The protein below binds the small molecule below.
Small molecule (SMILES): CC(=O)N[C@H]1[C@H](O[C@H]2[C@H](O)[C@@H](NC(C)=O)CO[C@@H]2CO)O[C@H](CO)[C@@H](O)[C@@H]1O

Binding-site contacts:
Ligand atom C6 contacts residue GLN801 of chain 1.B at 4.3 Å.
Ligand atom O5 contacts residue SER800 of chain 1.B at 3.5 Å (h-bond).
Ligand atom C4 contacts residue ASN798 of chain 1.B at 4.2 Å.
Ligand atom C3 contacts residue ASN798 of chain 1.B at 3.8 Å.
Ligand atom C2 contacts residue ASN798 of chain 1.B at 2.5 Å.
Ligand atom C6 contacts residue SER800 of chain 1.B at 4.3 Å.
Ligand atom C5 contacts residue ASN798 of chain 1.B at 3.6 Å.
Ligand atom C5 contacts residue SER800 of chain 1.B at 3.5 Å.
Ligand atom C8 contacts residue ASN798 of chain 1.B at 4.2 Å.
Ligand atom O7 contacts residue ASN798 of chain 1.B at 2.3 Å (h-bond).
Ligand atom C1 contacts residue SER800 of chain 1.B at 3.3 Å.
Ligand atom O6 contacts residue SER800 of chain 1.B at 3.9 Å.
Ligand atom N2 contacts residue ASN798 of chain 1.B at 3.0 Å (h-bond).
Ligand atom C2 contacts residue SER800 of chain 1.B at 4.4 Å.
Ligand atom C1 contacts residue ASN798 of chain 1.B at 1.4 Å.
Ligand atom O6 contacts residue GLN801 of chain 1.B at 2.9 Å (h-bond).
Ligand atom C7 contacts residue ASN798 of chain 1.B at 2.9 Å.
Ligand atom O5 contacts residue ASN798 of chain 1.B at 2.3 Å (h-bond).
Ligand atom C8 contacts residue GLN801 of chain 1.B at 4.2 Å.

Sequence of chain 1.B:
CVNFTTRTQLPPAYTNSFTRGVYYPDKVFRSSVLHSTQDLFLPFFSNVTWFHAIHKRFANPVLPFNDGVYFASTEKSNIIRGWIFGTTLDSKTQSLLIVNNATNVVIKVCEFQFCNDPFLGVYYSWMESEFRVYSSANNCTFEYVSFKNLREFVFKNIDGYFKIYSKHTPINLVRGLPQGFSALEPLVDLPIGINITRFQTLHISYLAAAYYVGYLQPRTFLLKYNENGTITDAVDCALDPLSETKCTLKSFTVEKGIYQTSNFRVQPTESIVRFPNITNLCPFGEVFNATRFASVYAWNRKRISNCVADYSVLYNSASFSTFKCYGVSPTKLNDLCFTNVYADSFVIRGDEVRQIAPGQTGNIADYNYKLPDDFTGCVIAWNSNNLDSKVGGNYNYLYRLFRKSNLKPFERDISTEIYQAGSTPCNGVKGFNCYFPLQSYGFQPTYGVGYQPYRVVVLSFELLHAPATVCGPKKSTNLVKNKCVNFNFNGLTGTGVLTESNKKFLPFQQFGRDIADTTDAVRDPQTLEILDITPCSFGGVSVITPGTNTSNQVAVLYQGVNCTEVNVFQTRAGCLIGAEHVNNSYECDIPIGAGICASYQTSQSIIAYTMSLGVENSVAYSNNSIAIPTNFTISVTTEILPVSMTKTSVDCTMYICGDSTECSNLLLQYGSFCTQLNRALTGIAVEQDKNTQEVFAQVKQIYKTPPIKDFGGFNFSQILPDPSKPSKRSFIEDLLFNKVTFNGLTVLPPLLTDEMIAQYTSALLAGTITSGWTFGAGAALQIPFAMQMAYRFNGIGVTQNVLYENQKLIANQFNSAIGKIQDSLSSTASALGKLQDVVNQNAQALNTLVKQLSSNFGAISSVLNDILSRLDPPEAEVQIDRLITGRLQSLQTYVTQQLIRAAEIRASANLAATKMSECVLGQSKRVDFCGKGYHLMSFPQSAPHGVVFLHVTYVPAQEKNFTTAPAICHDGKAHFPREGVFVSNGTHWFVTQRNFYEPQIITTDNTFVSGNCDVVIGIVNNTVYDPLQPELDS